Sequence of chain 1.E:
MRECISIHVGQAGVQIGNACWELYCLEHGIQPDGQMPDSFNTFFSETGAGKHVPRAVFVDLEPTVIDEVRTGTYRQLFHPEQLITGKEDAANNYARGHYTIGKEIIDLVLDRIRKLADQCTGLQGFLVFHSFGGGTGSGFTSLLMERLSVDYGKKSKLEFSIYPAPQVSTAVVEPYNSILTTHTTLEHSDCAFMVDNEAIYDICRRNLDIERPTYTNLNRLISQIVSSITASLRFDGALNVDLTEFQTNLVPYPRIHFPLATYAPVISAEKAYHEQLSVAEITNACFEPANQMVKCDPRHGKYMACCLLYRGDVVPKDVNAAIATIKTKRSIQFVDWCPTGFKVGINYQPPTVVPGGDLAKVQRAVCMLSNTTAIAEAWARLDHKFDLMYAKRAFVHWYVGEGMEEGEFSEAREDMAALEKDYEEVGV

The small molecule below binds the protein below.
Small molecule (SMILES): Nc1nc2c(ncn2[C@@H]2O[C@H](CO[P](=O)(O)C[P](=O)(O)OP(=O)(O)O)[C@@H](O)[C@H]2O)c(=O)[nH]1

Binding-site contacts:
Ligand atom O3B contacts residue GLY142 of chain 1.F at 3.4 Å (h-bond).
Ligand atom O2' contacts residue TYR222 of chain 1.F at 2.6 Å (h-bond).
Ligand atom C4 contacts residue TYR222 of chain 1.F at 3.7 Å (hydrophobic).
Ligand atom C4 contacts residue CYS12 of chain 1.F at 3.5 Å (hydrophobic).
Ligand atom O1A contacts residue CYS12 of chain 1.F at 3.0 Å (h-bond).
Ligand atom O6 contacts residue GLN15 of chain 1.F at 3.6 Å (h-bond).
Ligand atom C2 contacts residue ASN226 of chain 1.F at 3.6 Å.
Ligand atom C3' contacts residue ASP177 of chain 1.F at 3.7 Å.
Ligand atom N9 contacts residue TYR222 of chain 1.F at 3.7 Å.
Ligand atom N3 contacts residue CYS12 of chain 1.F at 3.6 Å.
Ligand atom C6 contacts residue ASN226 of chain 1.F at 3.4 Å.
Ligand atom O3G contacts residue ALA97 of chain 1.F at 3.3 Å (h-bond).
Ligand atom O1G contacts residue GLU254 of chain 1.E at 3.2 Å (salt-bridge).
Ligand atom N2 contacts residue ASN204 of chain 1.F at 2.7 Å (h-bond).
Ligand atom O1B contacts residue THR143 of chain 1.F at 3.5 Å.
Ligand atom O6 contacts residue ASN226 of chain 1.F at 2.8 Å (h-bond).
Ligand atom N3 contacts residue ASN204 of chain 1.F at 3.0 Å (h-bond).
Ligand atom O3B contacts residue THR143 of chain 1.F at 3.1 Å (h-bond).
Ligand atom C2' contacts residue TYR222 of chain 1.F at 3.3 Å (hydrophobic).
Ligand atom O1B contacts residue GLY144 of chain 1.F at 3.2 Å (h-bond).
Ligand atom N1 contacts residue ASN226 of chain 1.F at 2.7 Å (h-bond).
Ligand atom N3 contacts residue TYR222 of chain 1.F at 3.7 Å.
Ligand atom O3' contacts residue GLU181 of chain 1.F at 3.7 Å.
Ligand atom O2G contacts residue GLY142 of chain 1.F at 3.2 Å (h-bond).
Ligand atom O2A contacts residue GLN11 of chain 1.F at 3.4 Å.
Ligand atom PB contacts residue MG1 of chain 1.X at 3.5 Å.
Ligand atom O1A contacts residue GLN11 of chain 1.F at 3.4 Å (h-bond).
Ligand atom O1G contacts residue MG1 of chain 1.X at 2.6 Å.
Ligand atom O3G contacts residue THR143 of chain 1.F at 3.1 Å (h-bond).
Ligand atom N7 contacts residue TYR222 of chain 1.F at 3.6 Å.
Ligand atom O2B contacts residue MG1 of chain 1.X at 1.9 Å.
Ligand atom C2 contacts residue ASN204 of chain 1.F at 3.4 Å.
Ligand atom N1 contacts residue TYR222 of chain 1.F at 3.5 Å.
Ligand atom N7 contacts residue GLN15 of chain 1.F at 3.5 Å (h-bond).
Ligand atom O2B contacts residue GLN11 of chain 1.F at 3.4 Å (h-bond).
Ligand atom PG contacts residue MG1 of chain 1.X at 3.6 Å.
Ligand atom O6 contacts residue TYR222 of chain 1.F at 3.5 Å.
Ligand atom O1B contacts residue GLY10 of chain 1.F at 3.4 Å.
Ligand atom O2G contacts residue ASN99 of chain 1.F at 2.9 Å (h-bond).
Ligand atom C6 contacts residue TYR222 of chain 1.F at 3.5 Å (hydrophobic).

Sequence of chain 1.F:
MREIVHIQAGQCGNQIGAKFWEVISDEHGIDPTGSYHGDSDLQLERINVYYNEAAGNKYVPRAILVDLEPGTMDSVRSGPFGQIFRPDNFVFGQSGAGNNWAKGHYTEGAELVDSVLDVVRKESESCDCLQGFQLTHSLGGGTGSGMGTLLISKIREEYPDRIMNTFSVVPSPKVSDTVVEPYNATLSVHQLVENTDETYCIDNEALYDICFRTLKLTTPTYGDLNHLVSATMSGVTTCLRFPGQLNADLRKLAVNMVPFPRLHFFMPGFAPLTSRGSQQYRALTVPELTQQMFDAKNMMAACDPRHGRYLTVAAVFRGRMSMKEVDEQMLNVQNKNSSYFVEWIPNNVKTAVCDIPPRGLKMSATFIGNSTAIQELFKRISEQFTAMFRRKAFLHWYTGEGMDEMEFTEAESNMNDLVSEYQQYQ